Sequence of chain 1.B:
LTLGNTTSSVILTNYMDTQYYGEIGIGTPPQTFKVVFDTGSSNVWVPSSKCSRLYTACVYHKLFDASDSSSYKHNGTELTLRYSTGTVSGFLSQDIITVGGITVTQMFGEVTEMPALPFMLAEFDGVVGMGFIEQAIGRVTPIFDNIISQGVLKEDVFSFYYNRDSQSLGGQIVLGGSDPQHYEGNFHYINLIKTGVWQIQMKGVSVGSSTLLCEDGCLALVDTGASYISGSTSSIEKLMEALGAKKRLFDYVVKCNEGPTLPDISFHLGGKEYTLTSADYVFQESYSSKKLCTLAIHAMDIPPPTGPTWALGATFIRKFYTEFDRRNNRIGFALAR

Binding-site contacts:
Ligand atom N2 contacts residue THR77 of chain 1.B at 4.1 Å.
Ligand atom C7 contacts residue ASN75 of chain 1.B at 3.4 Å.
Ligand atom C4 contacts residue ASN75 of chain 1.B at 4.2 Å.
Ligand atom C2 contacts residue ASN75 of chain 1.B at 2.4 Å.
Ligand atom O7 contacts residue ASN75 of chain 1.B at 3.4 Å (h-bond).
Ligand atom C1 contacts residue THR77 of chain 1.B at 4.0 Å.
Ligand atom C5 contacts residue ASN75 of chain 1.B at 3.7 Å.
Ligand atom O5 contacts residue ASN75 of chain 1.B at 2.4 Å (h-bond).
Ligand atom C2 contacts residue THR77 of chain 1.B at 4.5 Å.
Ligand atom N2 contacts residue ASN75 of chain 1.B at 2.9 Å (h-bond).
Ligand atom C1 contacts residue MET107 of chain 1.B at 4.4 Å (hydrophobic).
Ligand atom O7 contacts residue HIS74 of chain 1.B at 4.2 Å.
Ligand atom C1 contacts residue ASN75 of chain 1.B at 1.4 Å.
Ligand atom C3 contacts residue ASN75 of chain 1.B at 3.8 Å.
Ligand atom O5 contacts residue MET107 of chain 1.B at 3.8 Å.
Ligand atom C8 contacts residue ASN75 of chain 1.B at 3.3 Å.

This small molecule binds to this protein.
Small molecule (SMILES): CC(=O)N[C@@H]1[C@@H](O)[C@H](O)[C@@H](CO)O[C@H]1O